The small molecule below binds the protein below.
Small molecule (SMILES): CC(=O)N[C@H]1[C@H](O[C@H]2[C@H](O)[C@@H](NC(C)=O)CO[C@@H]2CO)O[C@H](CO)[C@@H](O[C@@H]2O[C@H](CO[C@H]3O[C@H](CO[C@H]4O[C@H](CO)[C@@H](O)[C@H](O)[C@@H]4O)[C@@H](O)[C@H](O[C@H]4O[C@H](CO)[C@@H](O)[C@H](O)[C@@H]4O)[C@@H]3O)[C@@H](O)[C@H](O[C@H]3O[C@H](CO)[C@@H](O)[C@H](O)[C@@H]3O[C@H]3O[C@H](CO)[C@@H](O)[C@H](O)[C@@H]3O[C@H]3O[C@H](CO)[C@@H](O)[C@H](O)[C@@H]3O)[C@@H]2O)[C@@H]1O

Sequence of chain 1.A:
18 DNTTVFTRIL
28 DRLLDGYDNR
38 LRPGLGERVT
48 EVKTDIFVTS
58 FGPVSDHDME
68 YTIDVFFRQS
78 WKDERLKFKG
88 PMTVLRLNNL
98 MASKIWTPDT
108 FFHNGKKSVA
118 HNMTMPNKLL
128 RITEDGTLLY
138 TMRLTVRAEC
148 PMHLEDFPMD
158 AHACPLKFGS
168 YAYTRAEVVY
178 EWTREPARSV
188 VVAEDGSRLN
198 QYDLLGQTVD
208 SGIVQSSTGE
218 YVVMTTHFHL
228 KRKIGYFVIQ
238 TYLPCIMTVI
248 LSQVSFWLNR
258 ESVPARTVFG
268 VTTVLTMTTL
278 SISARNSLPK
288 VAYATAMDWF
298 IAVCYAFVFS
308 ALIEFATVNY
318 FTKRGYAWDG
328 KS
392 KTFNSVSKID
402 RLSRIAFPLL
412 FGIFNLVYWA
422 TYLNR

Sequence of chain 1.C:
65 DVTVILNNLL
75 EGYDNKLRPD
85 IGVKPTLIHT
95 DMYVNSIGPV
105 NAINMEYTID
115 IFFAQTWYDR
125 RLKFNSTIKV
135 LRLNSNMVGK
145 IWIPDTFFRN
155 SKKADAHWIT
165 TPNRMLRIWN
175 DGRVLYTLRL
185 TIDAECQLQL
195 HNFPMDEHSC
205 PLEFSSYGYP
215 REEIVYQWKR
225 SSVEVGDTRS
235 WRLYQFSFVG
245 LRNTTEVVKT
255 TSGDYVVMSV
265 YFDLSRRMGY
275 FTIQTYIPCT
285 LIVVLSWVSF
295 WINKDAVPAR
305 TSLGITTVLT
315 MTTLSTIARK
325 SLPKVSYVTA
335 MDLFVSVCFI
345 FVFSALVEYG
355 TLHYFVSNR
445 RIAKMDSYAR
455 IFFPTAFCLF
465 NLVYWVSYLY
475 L

Sequence of chain 1.B:
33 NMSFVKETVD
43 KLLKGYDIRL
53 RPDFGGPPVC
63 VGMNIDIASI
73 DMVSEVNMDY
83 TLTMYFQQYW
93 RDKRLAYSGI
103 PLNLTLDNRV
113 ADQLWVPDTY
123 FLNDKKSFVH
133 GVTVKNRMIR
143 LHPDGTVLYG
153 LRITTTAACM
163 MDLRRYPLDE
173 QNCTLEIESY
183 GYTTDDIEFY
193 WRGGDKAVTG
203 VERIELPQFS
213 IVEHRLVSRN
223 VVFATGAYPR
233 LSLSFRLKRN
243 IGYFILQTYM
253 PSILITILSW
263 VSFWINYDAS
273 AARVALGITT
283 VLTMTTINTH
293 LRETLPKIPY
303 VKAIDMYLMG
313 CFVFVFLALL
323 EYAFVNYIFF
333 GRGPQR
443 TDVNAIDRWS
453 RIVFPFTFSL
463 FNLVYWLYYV

Sequence of chain 1.D:
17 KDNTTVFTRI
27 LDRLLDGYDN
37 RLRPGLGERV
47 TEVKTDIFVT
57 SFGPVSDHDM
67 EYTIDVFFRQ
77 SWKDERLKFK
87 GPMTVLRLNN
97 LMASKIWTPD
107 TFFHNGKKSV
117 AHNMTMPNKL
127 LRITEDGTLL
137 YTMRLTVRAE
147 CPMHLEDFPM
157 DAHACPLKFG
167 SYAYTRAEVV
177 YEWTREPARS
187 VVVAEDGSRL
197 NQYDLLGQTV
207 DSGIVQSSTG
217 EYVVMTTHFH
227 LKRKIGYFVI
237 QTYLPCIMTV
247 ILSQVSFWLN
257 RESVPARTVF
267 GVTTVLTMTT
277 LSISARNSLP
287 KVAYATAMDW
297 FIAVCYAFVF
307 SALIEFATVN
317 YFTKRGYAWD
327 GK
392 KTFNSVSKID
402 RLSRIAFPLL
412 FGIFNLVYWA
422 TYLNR

Binding-site contacts:
Ligand atom O4 contacts residue VAL142 of chain 1.C at 3.5 Å.
Ligand atom N2 contacts residue ASN119 of chain 1.A at 2.9 Å (h-bond).
Ligand atom O7 contacts residue ASN119 of chain 1.A at 3.5 Å (h-bond).
Ligand atom C8 contacts residue ASN119 of chain 1.A at 3.4 Å.
Ligand atom C5 contacts residue ASN119 of chain 1.A at 3.7 Å.
Ligand atom O3 contacts residue ASN140 of chain 1.C at 2.5 Å (h-bond).
Ligand atom C2 contacts residue ASN140 of chain 1.C at 3.5 Å.
Ligand atom O2 contacts residue ASN140 of chain 1.C at 3.5 Å (h-bond).
Ligand atom C2 contacts residue ASN119 of chain 1.A at 2.4 Å.
Ligand atom C8 contacts residue THR121 of chain 1.A at 3.5 Å.
Ligand atom O4 contacts residue TRP162 of chain 1.C at 3.6 Å.
Ligand atom O4 contacts residue TRP162 of chain 1.C at 3.5 Å.
Ligand atom O4 contacts residue GLY143 of chain 1.C at 3.0 Å (h-bond).
Ligand atom C6 contacts residue SER139 of chain 1.C at 3.8 Å.
Ligand atom O4 contacts residue ASN140 of chain 1.C at 4.0 Å.
Ligand atom C6 contacts residue TRP162 of chain 1.C at 3.7 Å (hydrophobic).
Ligand atom C6 contacts residue TRP162 of chain 1.C at 3.8 Å (hydrophobic).
Ligand atom C7 contacts residue ASN119 of chain 1.A at 3.4 Å.
Ligand atom O6 contacts residue PRO166 of chain 1.C at 3.6 Å.
Ligand atom C3 contacts residue GLY143 of chain 1.C at 3.7 Å.
Ligand atom O4 contacts residue NAG1 of chain 1.K at 3.4 Å.
Ligand atom O4 contacts residue SER139 of chain 1.C at 3.0 Å (h-bond).
Ligand atom O4 contacts residue ASN36 of chain 1.D at 3.7 Å.
Ligand atom O5 contacts residue ASN119 of chain 1.A at 2.3 Å (h-bond).
Ligand atom C3 contacts residue NAG1 of chain 1.K at 3.6 Å.
Ligand atom C3 contacts residue ASN119 of chain 1.A at 3.8 Å.
Ligand atom O3 contacts residue ASN36 of chain 1.D at 3.2 Å (h-bond).
Ligand atom C4 contacts residue GLY143 of chain 1.C at 3.9 Å.
Ligand atom O3 contacts residue GLY143 of chain 1.C at 3.1 Å (h-bond).
Ligand atom O4 contacts residue SER100 of chain 1.D at 3.9 Å.
Ligand atom O2 contacts residue ASP159 of chain 1.C at 3.9 Å.
Ligand atom C3 contacts residue ASN140 of chain 1.C at 3.5 Å.
Ligand atom O2 contacts residue LYS144 of chain 1.C at 3.2 Å (salt-bridge).
Ligand atom O3 contacts residue NAG1 of chain 1.K at 3.7 Å.
Ligand atom C1 contacts residue ASN140 of chain 1.C at 3.8 Å.
Ligand atom C1 contacts residue ASN119 of chain 1.A at 1.4 Å.
Ligand atom O6 contacts residue SER139 of chain 1.C at 3.4 Å (h-bond).
Ligand atom C5 contacts residue TRP162 of chain 1.C at 3.9 Å (hydrophobic).
Ligand atom C4 contacts residue ASN140 of chain 1.C at 3.7 Å.
Ligand atom C4 contacts residue SER139 of chain 1.C at 3.4 Å.